A small-molecule ligand and the protein it binds are described below.
Small molecule (SMILES): O=C(O)[C@@H]1CCCN1

Binding-site contacts:
Ligand atom OXT contacts residue ALA478 of chain 3.A at 4.2 Å.
Ligand atom OXT contacts residue SER323 of chain 3.A at 2.6 Å (h-bond).
Ligand atom O contacts residue THR476 of chain 3.A at 4.0 Å.
Ligand atom CB contacts residue PHE485 of chain 3.A at 4.2 Å (hydrophobic).
Ligand atom OXT contacts residue LYS321 of chain 3.A at 4.2 Å.
Ligand atom CG contacts residue PHE485 of chain 3.A at 3.6 Å (hydrophobic).
Ligand atom CB contacts residue SER323 of chain 3.A at 4.3 Å.
Ligand atom CB contacts residue PHE185 of chain 3.A at 3.7 Å (hydrophobic).
Ligand atom OXT contacts residue PHE185 of chain 3.A at 4.1 Å.
Ligand atom CA contacts residue PHE185 of chain 3.A at 3.9 Å (hydrophobic).
Ligand atom CD contacts residue ALA478 of chain 3.A at 4.5 Å (hydrophobic).
Ligand atom O contacts residue PHE485 of chain 3.A at 3.6 Å.
Ligand atom CA contacts residue GLU137 of chain 3.A at 4.2 Å.
Ligand atom C contacts residue ALA478 of chain 3.A at 3.8 Å (hydrophobic).
Ligand atom C contacts residue GLY477 of chain 3.A at 3.3 Å.
Ligand atom OXT contacts residue GLY477 of chain 3.A at 2.9 Å (h-bond).
Ligand atom CA contacts residue SER323 of chain 3.A at 4.3 Å.
Ligand atom CD contacts residue GLU137 of chain 3.A at 3.5 Å.
Ligand atom OXT contacts residue THR476 of chain 3.A at 3.8 Å.
Ligand atom C contacts residue SER323 of chain 3.A at 3.2 Å.
Ligand atom CG contacts residue ILE189 of chain 3.A at 3.8 Å (hydrophobic).
Ligand atom CG contacts residue GLU137 of chain 3.A at 4.1 Å.
Ligand atom O contacts residue GLY477 of chain 3.A at 3.3 Å (h-bond).
Ligand atom CD contacts residue PHE485 of chain 3.A at 3.5 Å (hydrophobic).
Ligand atom CG contacts residue CYS322 of chain 3.A at 4.4 Å (hydrophobic).
Ligand atom N contacts residue ALA478 of chain 3.A at 3.8 Å.
Ligand atom O contacts residue ALA478 of chain 3.A at 3.1 Å (h-bond).
Ligand atom CB contacts residue ILE189 of chain 3.A at 4.5 Å (hydrophobic).
Ligand atom O contacts residue SER323 of chain 3.A at 3.5 Å (h-bond).
Ligand atom CB contacts residue CYS322 of chain 3.A at 4.1 Å (hydrophobic).
Ligand atom C contacts residue THR476 of chain 3.A at 4.3 Å.
Ligand atom N contacts residue GLU137 of chain 3.A at 3.3 Å (salt-bridge).

Sequence of chain 3.A:
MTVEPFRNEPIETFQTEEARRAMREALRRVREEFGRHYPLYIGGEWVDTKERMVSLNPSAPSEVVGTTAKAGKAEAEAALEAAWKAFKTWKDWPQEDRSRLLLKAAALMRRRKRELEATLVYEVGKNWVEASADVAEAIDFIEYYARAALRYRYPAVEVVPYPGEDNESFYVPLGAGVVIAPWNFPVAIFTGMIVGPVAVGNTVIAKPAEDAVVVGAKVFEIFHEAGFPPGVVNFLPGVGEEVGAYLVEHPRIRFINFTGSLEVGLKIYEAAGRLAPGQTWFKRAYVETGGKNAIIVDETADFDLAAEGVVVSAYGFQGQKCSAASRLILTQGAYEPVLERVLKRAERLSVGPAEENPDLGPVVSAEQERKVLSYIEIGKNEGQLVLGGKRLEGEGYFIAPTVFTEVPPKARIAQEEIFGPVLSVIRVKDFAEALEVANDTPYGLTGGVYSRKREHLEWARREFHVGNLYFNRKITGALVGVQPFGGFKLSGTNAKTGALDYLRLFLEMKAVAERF